Binding-site contacts:
Ligand atom O7 contacts residue LEU417 of chain 1.A at 4.1 Å.
Ligand atom C5 contacts residue THR392 of chain 1.A at 3.8 Å.
Ligand atom N2 contacts residue ASN390 of chain 1.A at 2.9 Å (h-bond).
Ligand atom C4 contacts residue ASN390 of chain 1.A at 4.2 Å.
Ligand atom O5 contacts residue THR392 of chain 1.A at 3.9 Å.
Ligand atom C8 contacts residue ASP414 of chain 1.A at 3.2 Å.
Ligand atom N2 contacts residue ASP414 of chain 1.A at 2.5 Å (salt-bridge).
Ligand atom O5 contacts residue SER364 of chain 1.A at 4.0 Å.
Ligand atom C8 contacts residue LYS393 of chain 1.A at 4.2 Å.
Ligand atom C3 contacts residue ASN390 of chain 1.A at 3.8 Å.
Ligand atom C5 contacts residue SER364 of chain 1.A at 4.1 Å.
Ligand atom O6 contacts residue GLU340 of chain 1.A at 3.2 Å (salt-bridge).
Ligand atom O7 contacts residue ASN390 of chain 1.A at 3.7 Å.
Ligand atom C8 contacts residue VAL412 of chain 1.A at 3.9 Å (hydrophobic).
Ligand atom C8 contacts residue TYR439 of chain 1.A at 4.0 Å (hydrophobic).
Ligand atom C2 contacts residue ASP414 of chain 1.A at 3.5 Å.
Ligand atom C6 contacts residue SER364 of chain 1.A at 3.5 Å.
Ligand atom C5 contacts residue ASN390 of chain 1.A at 3.6 Å.
Ligand atom O7 contacts residue ASP414 of chain 1.A at 4.5 Å.
Ligand atom C6 contacts residue THR392 of chain 1.A at 4.2 Å.
Ligand atom C6 contacts residue GLU340 of chain 1.A at 4.3 Å.
Ligand atom O5 contacts residue ASN390 of chain 1.A at 2.3 Å (h-bond).
Ligand atom C1 contacts residue ASN390 of chain 1.A at 1.4 Å.
Ligand atom C1 contacts residue THR392 of chain 1.A at 4.1 Å.
Ligand atom C3 contacts residue ASP414 of chain 1.A at 3.9 Å.
Ligand atom C1 contacts residue ASP414 of chain 1.A at 3.7 Å.
Ligand atom O5 contacts residue GLU340 of chain 1.A at 4.3 Å.
Ligand atom C7 contacts residue ASN390 of chain 1.A at 3.5 Å.
Ligand atom O6 contacts residue SER364 of chain 1.A at 4.2 Å.
Ligand atom C7 contacts residue ASP414 of chain 1.A at 3.3 Å.
Ligand atom C2 contacts residue ASN390 of chain 1.A at 2.4 Å.

A protein and the small-molecule ligand that binds it are described below.
Small molecule (SMILES): CC(=O)N[C@H]1[C@H](O[C@H]2[C@H](O)[C@@H](NC(C)=O)CO[C@@H]2CO)O[C@H](CO)[C@@H](O)[C@@H]1O

Sequence of chain 1.A:
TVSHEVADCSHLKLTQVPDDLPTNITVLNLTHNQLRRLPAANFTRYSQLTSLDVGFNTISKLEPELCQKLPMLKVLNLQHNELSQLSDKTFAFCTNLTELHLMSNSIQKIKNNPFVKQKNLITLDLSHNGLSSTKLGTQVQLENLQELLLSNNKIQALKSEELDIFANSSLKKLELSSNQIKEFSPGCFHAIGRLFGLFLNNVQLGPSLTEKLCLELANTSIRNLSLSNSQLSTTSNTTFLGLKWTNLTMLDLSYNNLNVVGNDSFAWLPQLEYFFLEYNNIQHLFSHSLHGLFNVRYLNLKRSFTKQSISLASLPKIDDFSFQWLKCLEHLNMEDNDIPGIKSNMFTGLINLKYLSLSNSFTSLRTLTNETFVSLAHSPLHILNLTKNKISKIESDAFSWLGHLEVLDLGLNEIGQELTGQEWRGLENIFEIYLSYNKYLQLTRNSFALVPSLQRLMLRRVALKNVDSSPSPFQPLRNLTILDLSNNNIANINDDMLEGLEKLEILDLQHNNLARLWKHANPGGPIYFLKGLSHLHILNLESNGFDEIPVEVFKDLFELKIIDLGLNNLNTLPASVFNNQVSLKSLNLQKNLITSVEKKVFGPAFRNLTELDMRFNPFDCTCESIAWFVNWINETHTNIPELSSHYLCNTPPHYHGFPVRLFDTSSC